Sequence of chain 1.E:
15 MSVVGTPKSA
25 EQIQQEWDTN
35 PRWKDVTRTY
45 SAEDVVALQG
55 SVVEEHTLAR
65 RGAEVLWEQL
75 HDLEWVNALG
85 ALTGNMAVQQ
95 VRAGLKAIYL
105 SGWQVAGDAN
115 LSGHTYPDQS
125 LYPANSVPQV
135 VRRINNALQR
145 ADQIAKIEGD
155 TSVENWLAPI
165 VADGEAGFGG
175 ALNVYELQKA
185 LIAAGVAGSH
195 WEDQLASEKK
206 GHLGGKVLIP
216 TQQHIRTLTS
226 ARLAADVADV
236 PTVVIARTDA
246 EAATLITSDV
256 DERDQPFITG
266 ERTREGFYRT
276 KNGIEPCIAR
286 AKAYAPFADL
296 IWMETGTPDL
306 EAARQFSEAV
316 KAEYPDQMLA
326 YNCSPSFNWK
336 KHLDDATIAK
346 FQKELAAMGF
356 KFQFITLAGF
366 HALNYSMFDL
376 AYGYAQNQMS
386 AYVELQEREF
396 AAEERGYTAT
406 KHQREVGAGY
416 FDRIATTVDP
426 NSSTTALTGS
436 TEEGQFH

Binding-site contacts:
Ligand atom O contacts residue THR361 of chain 1.E at 3.4 Å.
Ligand atom O3 contacts residue TYR103 of chain 1.E at 3.7 Å.
Ligand atom O3 contacts residue EJA205 of chain 1.E at 3.6 Å.
Ligand atom OXT contacts residue ASP122 of chain 1.E at 3.7 Å.
Ligand atom C contacts residue GLY106 of chain 1.E at 3.9 Å.
Ligand atom OXT contacts residue MG1 of chain 1.V at 2.2 Å.
Ligand atom O contacts residue SER105 of chain 1.E at 2.7 Å (h-bond).
Ligand atom CB contacts residue EJA205 of chain 1.E at 3.1 Å.
Ligand atom CA contacts residue ASP167 of chain 1.E at 3.5 Å.
Ligand atom O contacts residue EJA205 of chain 1.E at 3.8 Å.
Ligand atom OXT contacts residue TRP107 of chain 1.E at 2.7 Å (h-bond).
Ligand atom O contacts residue GLY106 of chain 1.E at 4.2 Å.
Ligand atom O contacts residue MG1 of chain 1.V at 4.1 Å.
Ligand atom CA contacts residue ARG242 of chain 1.E at 3.7 Å.
Ligand atom CB contacts residue ASN327 of chain 1.E at 4.1 Å.
Ligand atom CB contacts residue MG1 of chain 1.V at 4.2 Å.
Ligand atom O contacts residue TYR103 of chain 1.E at 3.5 Å (h-bond).
Ligand atom O3 contacts residue ASP167 of chain 1.E at 2.8 Å (salt-bridge).
Ligand atom OXT contacts residue SER105 of chain 1.E at 3.4 Å (h-bond).
Ligand atom OXT contacts residue GLY106 of chain 1.E at 3.1 Å (h-bond).
Ligand atom CB contacts residue ARG242 of chain 1.E at 3.6 Å.
Ligand atom C contacts residue MG1 of chain 1.V at 2.9 Å.
Ligand atom CA contacts residue TYR103 of chain 1.E at 3.3 Å (hydrophobic).
Ligand atom C contacts residue SER105 of chain 1.E at 3.4 Å.
Ligand atom CA contacts residue EJA205 of chain 1.E at 3.1 Å.
Ligand atom CB contacts residue THR361 of chain 1.E at 3.6 Å.
Ligand atom C contacts residue TYR103 of chain 1.E at 3.5 Å (hydrophobic).
Ligand atom O3 contacts residue MG1 of chain 1.V at 2.1 Å.
Ligand atom CB contacts residue TRP297 of chain 1.E at 3.7 Å (hydrophobic).
Ligand atom O contacts residue TRP107 of chain 1.E at 3.7 Å.
Ligand atom O contacts residue LEU362 of chain 1.E at 4.0 Å.
Ligand atom OXT contacts residue EJA205 of chain 1.E at 4.0 Å.
Ligand atom C contacts residue EJA205 of chain 1.E at 3.4 Å.
Ligand atom O3 contacts residue HIS194 of chain 1.E at 3.7 Å.
Ligand atom O3 contacts residue ARG242 of chain 1.E at 3.0 Å (salt-bridge).
Ligand atom CB contacts residue TYR103 of chain 1.E at 3.4 Å (hydrophobic).
Ligand atom OXT contacts residue ASP167 of chain 1.E at 2.8 Å (salt-bridge).
Ligand atom C contacts residue ASP167 of chain 1.E at 3.5 Å.
Ligand atom C contacts residue TRP107 of chain 1.E at 3.8 Å (hydrophobic).
Ligand atom CA contacts residue MG1 of chain 1.V at 2.8 Å.

The protein below binds the small molecule below.
Small molecule (SMILES): CC(=O)C(=O)O